Binding-site contacts:
Ligand atom O7 contacts residue ASN185 of chain 1.A at 4.0 Å.
Ligand atom C1 contacts residue ASN185 of chain 1.A at 1.5 Å.
Ligand atom C2 contacts residue ASN185 of chain 1.A at 2.5 Å.
Ligand atom C6 contacts residue ASN185 of chain 1.A at 3.0 Å.
Ligand atom O5 contacts residue ASN185 of chain 1.A at 2.4 Å (h-bond).
Ligand atom C4 contacts residue ASN185 of chain 1.A at 3.0 Å.
Ligand atom O3 contacts residue ASN185 of chain 1.A at 4.2 Å.
Ligand atom C8 contacts residue ASN185 of chain 1.A at 3.7 Å.
Ligand atom C5 contacts residue ASN185 of chain 1.A at 2.9 Å.
Ligand atom O6 contacts residue ASN185 of chain 1.A at 4.1 Å.
Ligand atom N2 contacts residue ASN185 of chain 1.A at 3.6 Å.
Ligand atom C7 contacts residue ASN185 of chain 1.A at 3.7 Å.
Ligand atom C3 contacts residue ASN185 of chain 1.A at 3.3 Å.
Ligand atom O4 contacts residue ASN185 of chain 1.A at 4.3 Å.

This small molecule binds to this protein.
Small molecule (SMILES): CC(=O)N[C@@H]1[C@@H](O)[C@H](O)[C@@H](CO)O[C@H]1O

Sequence of chain 1.A:
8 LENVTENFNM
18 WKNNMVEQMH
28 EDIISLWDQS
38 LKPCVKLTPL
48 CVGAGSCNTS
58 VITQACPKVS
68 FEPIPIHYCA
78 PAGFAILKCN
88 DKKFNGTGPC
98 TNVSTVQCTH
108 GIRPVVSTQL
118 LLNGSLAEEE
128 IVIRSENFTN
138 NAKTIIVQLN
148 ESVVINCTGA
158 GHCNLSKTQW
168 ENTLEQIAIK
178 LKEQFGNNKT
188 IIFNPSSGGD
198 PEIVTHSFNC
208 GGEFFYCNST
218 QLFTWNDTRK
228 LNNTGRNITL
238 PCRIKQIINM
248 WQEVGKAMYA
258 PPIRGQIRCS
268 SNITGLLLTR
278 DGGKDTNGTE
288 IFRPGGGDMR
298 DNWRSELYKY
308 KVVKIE